Sequence of chain 1.A:
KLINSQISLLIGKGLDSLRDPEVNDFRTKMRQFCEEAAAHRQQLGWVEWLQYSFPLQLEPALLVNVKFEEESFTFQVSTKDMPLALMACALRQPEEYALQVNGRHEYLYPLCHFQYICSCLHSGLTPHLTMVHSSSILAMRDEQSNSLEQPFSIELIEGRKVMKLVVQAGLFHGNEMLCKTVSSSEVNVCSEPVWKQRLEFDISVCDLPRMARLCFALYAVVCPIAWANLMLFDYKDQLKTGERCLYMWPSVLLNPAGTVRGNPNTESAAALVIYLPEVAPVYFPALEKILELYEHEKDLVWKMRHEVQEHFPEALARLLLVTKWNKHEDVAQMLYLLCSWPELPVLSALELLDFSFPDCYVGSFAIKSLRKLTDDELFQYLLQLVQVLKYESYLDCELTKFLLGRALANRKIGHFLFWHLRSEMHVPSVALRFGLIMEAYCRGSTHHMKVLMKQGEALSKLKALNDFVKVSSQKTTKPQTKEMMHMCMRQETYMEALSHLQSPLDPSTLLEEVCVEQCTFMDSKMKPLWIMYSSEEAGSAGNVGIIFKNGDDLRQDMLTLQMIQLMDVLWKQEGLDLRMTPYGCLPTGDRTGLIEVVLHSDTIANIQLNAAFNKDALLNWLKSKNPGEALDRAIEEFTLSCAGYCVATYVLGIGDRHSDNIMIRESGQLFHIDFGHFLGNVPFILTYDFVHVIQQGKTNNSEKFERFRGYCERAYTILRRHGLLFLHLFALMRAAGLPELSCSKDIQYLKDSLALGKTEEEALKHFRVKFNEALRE

The protein below binds the small molecule below.
Small molecule (SMILES): Cc1nc2c(-c3nnc[nH]3)cc(-c3ccnc(N)c3F)cc2n1-c1ccnc2c(F)ccc(F)c12

Binding-site contacts:
Ligand atom C18 contacts residue ILE671 of chain 1.A at 3.3 Å (hydrophobic).
Ligand atom F34 contacts residue MET794 of chain 1.A at 3.5 Å.
Ligand atom N27 contacts residue ILE719 of chain 1.A at 3.5 Å.
Ligand atom C32 contacts residue VAL722 of chain 1.A at 3.6 Å (hydrophobic).
Ligand atom N12 contacts residue LYS673 of chain 1.A at 2.8 Å (salt-bridge).
Ligand atom C26 contacts residue LYS673 of chain 1.A at 3.4 Å.
Ligand atom C13 contacts residue LYS673 of chain 1.A at 3.6 Å.
Ligand atom N25 contacts residue ASP805 of chain 1.A at 3.5 Å (salt-bridge).
Ligand atom N25 contacts residue LYS673 of chain 1.A at 2.7 Å (salt-bridge).
Ligand atom C01 contacts residue MET646 of chain 1.A at 3.6 Å (hydrophobic).
Ligand atom N35 contacts residue SER725 of chain 1.A at 3.6 Å (h-bond).
Ligand atom N31 contacts residue VAL721 of chain 1.A at 3.6 Å.
Ligand atom C32 contacts residue GLU720 of chain 1.A at 3.0 Å.
Ligand atom C11 contacts residue LYS673 of chain 1.A at 3.6 Å.
Ligand atom N31 contacts residue VAL722 of chain 1.A at 2.8 Å (h-bond).
Ligand atom N27 contacts residue ASP681 of chain 1.A at 3.1 Å (salt-bridge).
Ligand atom F20 contacts residue ILE671 of chain 1.A at 3.2 Å.
Ligand atom C23 contacts residue ILE671 of chain 1.A at 3.7 Å (hydrophobic).
Ligand atom C17 contacts residue ILE671 of chain 1.A at 3.5 Å (hydrophobic).
Ligand atom C01 contacts residue PRO652 of chain 1.A at 3.2 Å (hydrophobic).
Ligand atom C07 contacts residue MET646 of chain 1.A at 3.5 Å (hydrophobic).
Ligand atom C26 contacts residue ASP805 of chain 1.A at 3.6 Å.
Ligand atom N35 contacts residue VAL722 of chain 1.A at 3.4 Å (h-bond).
Ligand atom C05 contacts residue MET646 of chain 1.A at 3.6 Å (hydrophobic).
Ligand atom C04 contacts residue MET646 of chain 1.A at 3.5 Å (hydrophobic).
Ligand atom C30 contacts residue VAL722 of chain 1.A at 3.7 Å (hydrophobic).
Ligand atom C26 contacts residue ASP681 of chain 1.A at 3.7 Å.
Ligand atom C08 contacts residue MET646 of chain 1.A at 3.1 Å (hydrophobic).
Ligand atom C02 contacts residue PRO652 of chain 1.A at 3.4 Å (hydrophobic).
Ligand atom C33 contacts residue ILE719 of chain 1.A at 3.4 Å (hydrophobic).
Ligand atom N27 contacts residue ASP805 of chain 1.A at 3.6 Å.
Ligand atom N09 contacts residue MET646 of chain 1.A at 3.1 Å (h-bond).
Ligand atom C24 contacts residue ILE719 of chain 1.A at 3.3 Å (hydrophobic).
Ligand atom F21 contacts residue PHE645 of chain 1.A at 3.5 Å.
Ligand atom N28 contacts residue ASP805 of chain 1.A at 3.6 Å.
Ligand atom N35 contacts residue MET794 of chain 1.A at 3.5 Å.
Ligand atom C24 contacts residue LYS673 of chain 1.A at 3.6 Å.
Ligand atom N28 contacts residue ILE719 of chain 1.A at 3.1 Å.
Ligand atom F21 contacts residue MET646 of chain 1.A at 3.4 Å.
Ligand atom N31 contacts residue GLU720 of chain 1.A at 3.7 Å.